This protein binds this small molecule.
Small molecule (SMILES): CC1(C)O[C@@H]2[C@@H](CO[C@@]3(CNS(N)(=O)=O)OC(C)(C)O[C@@H]23)O1

Binding-site contacts:
Ligand atom O6 contacts residue ASN62 of chain 1.A at 2.8 Å (h-bond).
Ligand atom N1 contacts residue HIS94 of chain 1.A at 3.2 Å (h-bond).
Ligand atom O4 contacts residue GLN92 of chain 1.A at 3.4 Å (h-bond).
Ligand atom S1 contacts residue THR198 of chain 1.A at 3.7 Å.
Ligand atom C8 contacts residue HIS94 of chain 1.A at 3.6 Å.
Ligand atom N2 contacts residue THR199 of chain 1.A at 3.5 Å (h-bond).
Ligand atom O8 contacts residue HIS119 of chain 1.A at 3.8 Å.
Ligand atom C3 contacts residue GLN92 of chain 1.A at 3.7 Å.
Ligand atom O8 contacts residue HIS94 of chain 1.A at 3.1 Å.
Ligand atom C4 contacts residue ASN67 of chain 1.A at 3.6 Å.
Ligand atom O7 contacts residue THR198 of chain 1.A at 2.7 Å (h-bond).
Ligand atom S1 contacts residue ZN1 of chain 1.B at 2.9 Å.
Ligand atom O2 contacts residue THR199 of chain 1.A at 2.9 Å (h-bond).
Ligand atom S1 contacts residue HIS94 of chain 1.A at 3.6 Å.
Ligand atom N2 contacts residue HIS94 of chain 1.A at 3.6 Å.
Ligand atom O8 contacts residue VAL121 of chain 1.A at 3.7 Å.
Ligand atom O5 contacts residue HIS94 of chain 1.A at 3.2 Å.
Ligand atom C6 contacts residue THR199 of chain 1.A at 3.6 Å.
Ligand atom C8 contacts residue ASN62 of chain 1.A at 4.0 Å.
Ligand atom C1 contacts residue THR199 of chain 1.A at 4.0 Å.
Ligand atom C8 contacts residue ALA65 of chain 1.A at 3.1 Å (hydrophobic).
Ligand atom C9 contacts residue THR199 of chain 1.A at 3.4 Å.
Ligand atom C3 contacts residue HIS94 of chain 1.A at 3.8 Å.
Ligand atom O6 contacts residue ASN67 of chain 1.A at 4.0 Å.
Ligand atom C4 contacts residue HIS94 of chain 1.A at 3.6 Å.
Ligand atom C11 contacts residue PHE130 of chain 1.A at 3.4 Å (hydrophobic).
Ligand atom C2 contacts residue THR199 of chain 1.A at 3.9 Å.
Ligand atom C8 contacts residue ASN67 of chain 1.A at 3.4 Å.
Ligand atom C4 contacts residue GLN92 of chain 1.A at 3.6 Å.
Ligand atom N1 contacts residue ZN1 of chain 1.B at 1.8 Å.
Ligand atom C7 contacts residue ASN62 of chain 1.A at 4.0 Å.
Ligand atom C5 contacts residue ASN62 of chain 1.A at 3.4 Å.
Ligand atom C1 contacts residue LEU197 of chain 1.A at 3.8 Å (hydrophobic).
Ligand atom O7 contacts residue LEU197 of chain 1.A at 3.2 Å.
Ligand atom O8 contacts residue ZN1 of chain 1.B at 3.1 Å.
Ligand atom N1 contacts residue HIS119 of chain 1.A at 3.2 Å (h-bond).
Ligand atom N2 contacts residue ZN1 of chain 1.B at 3.7 Å.
Ligand atom N1 contacts residue THR198 of chain 1.A at 2.6 Å (h-bond).
Ligand atom N1 contacts residue HIS96 of chain 1.A at 3.1 Å (h-bond).
Ligand atom N1 contacts residue GLU106 of chain 1.A at 4.0 Å.

Sequence of chain 1.A:
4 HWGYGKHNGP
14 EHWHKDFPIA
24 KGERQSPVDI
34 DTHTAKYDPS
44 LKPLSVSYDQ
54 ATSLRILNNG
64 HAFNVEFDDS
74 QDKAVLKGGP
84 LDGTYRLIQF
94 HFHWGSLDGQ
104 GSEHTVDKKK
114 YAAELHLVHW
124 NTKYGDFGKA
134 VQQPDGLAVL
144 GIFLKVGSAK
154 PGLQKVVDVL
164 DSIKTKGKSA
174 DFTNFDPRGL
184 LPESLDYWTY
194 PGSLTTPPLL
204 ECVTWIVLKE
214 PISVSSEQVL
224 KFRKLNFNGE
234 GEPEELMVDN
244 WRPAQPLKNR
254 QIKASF